Sequence of chain 33.C:
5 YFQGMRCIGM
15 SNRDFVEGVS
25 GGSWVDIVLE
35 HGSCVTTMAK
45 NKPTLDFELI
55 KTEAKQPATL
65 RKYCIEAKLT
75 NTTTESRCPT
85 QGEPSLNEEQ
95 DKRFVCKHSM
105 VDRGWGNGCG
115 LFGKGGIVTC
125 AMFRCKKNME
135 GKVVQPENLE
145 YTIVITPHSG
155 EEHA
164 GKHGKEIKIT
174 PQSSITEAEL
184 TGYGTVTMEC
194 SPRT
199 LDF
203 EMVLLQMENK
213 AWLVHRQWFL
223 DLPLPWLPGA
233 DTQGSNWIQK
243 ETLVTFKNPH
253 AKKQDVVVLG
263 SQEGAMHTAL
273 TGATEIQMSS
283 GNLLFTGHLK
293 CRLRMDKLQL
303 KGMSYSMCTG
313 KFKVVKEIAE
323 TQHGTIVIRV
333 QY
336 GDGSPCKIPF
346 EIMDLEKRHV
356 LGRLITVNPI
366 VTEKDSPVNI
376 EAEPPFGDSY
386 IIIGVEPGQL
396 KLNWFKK

A small-molecule ligand and the protein it binds are described below.
Small molecule (SMILES): CC(=O)N[C@@H]1[C@@H](O)[C@H](O)[C@@H](CO)O[C@H]1O

Sequence of chain 33.D:
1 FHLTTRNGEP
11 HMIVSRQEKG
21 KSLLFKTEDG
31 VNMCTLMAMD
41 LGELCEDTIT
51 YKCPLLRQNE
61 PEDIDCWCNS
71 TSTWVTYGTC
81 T

Binding-site contacts:
Ligand atom O6 contacts residue ASN75 of chain 33.C at 3.8 Å.
Ligand atom C3 contacts residue NAG1 of chain 33.T at 3.3 Å.
Ligand atom C6 contacts residue ASN75 of chain 33.C at 3.8 Å.
Ligand atom O5 contacts residue THR48 of chain 33.D at 4.0 Å.
Ligand atom C8 contacts residue PHE98 of chain 33.C at 3.6 Å (hydrophobic).
Ligand atom O3 contacts residue NAG1 of chain 33.T at 2.4 Å (h-bond).
Ligand atom O6 contacts residue NAG1 of chain 33.T at 4.1 Å.
Ligand atom C1 contacts residue ASN75 of chain 33.C at 1.3 Å.
Ligand atom O7 contacts residue ASN75 of chain 33.C at 3.2 Å (h-bond).
Ligand atom C4 contacts residue NAG1 of chain 33.T at 2.9 Å.
Ligand atom O7 contacts residue MET126 of chain 33.C at 3.1 Å.
Ligand atom C4 contacts residue ASN75 of chain 33.C at 4.0 Å.
Ligand atom C7 contacts residue ASN75 of chain 33.C at 2.8 Å.
Ligand atom C5 contacts residue NAG1 of chain 33.T at 3.7 Å.
Ligand atom O5 contacts residue ASN75 of chain 33.C at 2.1 Å (h-bond).
Ligand atom C6 contacts residue THR48 of chain 33.D at 4.4 Å.
Ligand atom C3 contacts residue ASN75 of chain 33.C at 3.5 Å.
Ligand atom C8 contacts residue MET126 of chain 33.C at 3.7 Å (hydrophobic).
Ligand atom C6 contacts residue NAG1 of chain 33.T at 3.4 Å.
Ligand atom O6 contacts residue GLU46 of chain 33.D at 3.8 Å.
Ligand atom C2 contacts residue NAG1 of chain 33.T at 4.1 Å.
Ligand atom C8 contacts residue ASN75 of chain 33.C at 3.0 Å.
Ligand atom C5 contacts residue ASN75 of chain 33.C at 3.2 Å.
Ligand atom C2 contacts residue ASN75 of chain 33.C at 2.6 Å.
Ligand atom N2 contacts residue ASN75 of chain 33.C at 3.0 Å (h-bond).
Ligand atom O4 contacts residue NAG1 of chain 33.T at 1.6 Å.
Ligand atom O6 contacts residue THR48 of chain 33.D at 4.0 Å.
Ligand atom O6 contacts residue CYS45 of chain 33.D at 3.4 Å (h-bond).
Ligand atom C6 contacts residue CYS45 of chain 33.D at 4.4 Å (hydrophobic).
Ligand atom C7 contacts residue MET126 of chain 33.C at 3.8 Å (hydrophobic).